Binding-site contacts:
Ligand atom C15 contacts residue LEU72 of chain 1.B at 3.8 Å (hydrophobic).
Ligand atom C17 contacts residue GLY18 of chain 1.B at 3.8 Å.
Ligand atom N02 contacts residue LEU141 of chain 1.B at 3.8 Å.
Ligand atom C08 contacts residue GLY94 of chain 1.B at 3.8 Å.
Ligand atom C10 contacts residue GLY94 of chain 1.B at 3.7 Å.
Ligand atom C15 contacts residue LEU141 of chain 1.B at 3.8 Å (hydrophobic).
Ligand atom C14 contacts residue ALA38 of chain 1.B at 3.8 Å (hydrophobic).
Ligand atom N01 contacts residue ALA91 of chain 1.B at 2.5 Å (h-bond).
Ligand atom O25 contacts residue LEU17 of chain 1.B at 3.4 Å (h-bond).
Ligand atom F24 contacts residue LEU141 of chain 1.B at 3.5 Å.
Ligand atom C18 contacts residue GLY18 of chain 1.B at 3.6 Å.
Ligand atom C15 contacts residue ALA91 of chain 1.B at 3.6 Å (hydrophobic).
Ligand atom C07 contacts residue ARG15 of chain 1.B at 3.6 Å.
Ligand atom O25 contacts residue ALA159 of chain 1.B at 3.4 Å.
Ligand atom C09 contacts residue ALA91 of chain 1.B at 3.1 Å (hydrophobic).
Ligand atom C21 contacts residue LEU141 of chain 1.B at 3.8 Å (hydrophobic).
Ligand atom C11 contacts residue ARG15 of chain 1.B at 3.7 Å.
Ligand atom O26 contacts residue ARG98 of chain 1.B at 2.9 Å (salt-bridge).
Ligand atom C18 contacts residue LEU17 of chain 1.B at 3.6 Å (hydrophobic).
Ligand atom O25 contacts residue ARG15 of chain 1.B at 3.6 Å (salt-bridge).
Ligand atom C08 contacts residue TYR90 of chain 1.B at 3.7 Å (hydrophobic).
Ligand atom C09 contacts residue GLY94 of chain 1.B at 3.7 Å.
Ligand atom C20 contacts residue VAL157 of chain 1.B at 3.6 Å (hydrophobic).
Ligand atom C13 contacts residue LEU141 of chain 1.B at 3.8 Å (hydrophobic).
Ligand atom C12 contacts residue LEU17 of chain 1.B at 3.8 Å (hydrophobic).
Ligand atom N03 contacts residue TYR90 of chain 1.B at 3.8 Å.
Ligand atom C07 contacts residue GLY94 of chain 1.B at 3.9 Å.
Ligand atom C05 contacts residue GLY94 of chain 1.B at 3.8 Å.
Ligand atom C15 contacts residue ALA38 of chain 1.B at 3.6 Å (hydrophobic).
Ligand atom C08 contacts residue ALA91 of chain 1.B at 3.1 Å (hydrophobic).
Ligand atom N04 contacts residue VAL25 of chain 1.B at 3.6 Å.
Ligand atom C15 contacts residue GLU89 of chain 1.B at 3.1 Å.
Ligand atom C08 contacts residue PRO92 of chain 1.B at 3.8 Å (hydrophobic).
Ligand atom N03 contacts residue GLU89 of chain 1.B at 3.9 Å.
Ligand atom N03 contacts residue ALA91 of chain 1.B at 2.9 Å (h-bond).
Ligand atom C12 contacts residue ALA91 of chain 1.B at 3.5 Å (hydrophobic).
Ligand atom N01 contacts residue TYR90 of chain 1.B at 3.6 Å.
Ligand atom N02 contacts residue LEU17 of chain 1.B at 3.8 Å.
Ligand atom C14 contacts residue LEU141 of chain 1.B at 3.6 Å (hydrophobic).
Ligand atom C19 contacts residue VAL157 of chain 1.B at 3.4 Å (hydrophobic).

This protein binds this small molecule.
Small molecule (SMILES): O=C(O)c1ccc(Nc2nccc(Nc3ccccc3F)n2)cc1

Sequence of chain 1.B:
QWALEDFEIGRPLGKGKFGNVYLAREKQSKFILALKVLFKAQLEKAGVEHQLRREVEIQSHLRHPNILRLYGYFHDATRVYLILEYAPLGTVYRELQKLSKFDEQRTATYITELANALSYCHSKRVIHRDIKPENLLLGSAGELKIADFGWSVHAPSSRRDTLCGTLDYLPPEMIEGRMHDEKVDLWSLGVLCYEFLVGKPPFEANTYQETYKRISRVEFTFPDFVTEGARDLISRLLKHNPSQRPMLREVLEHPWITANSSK